Sequence of chain 1.D:
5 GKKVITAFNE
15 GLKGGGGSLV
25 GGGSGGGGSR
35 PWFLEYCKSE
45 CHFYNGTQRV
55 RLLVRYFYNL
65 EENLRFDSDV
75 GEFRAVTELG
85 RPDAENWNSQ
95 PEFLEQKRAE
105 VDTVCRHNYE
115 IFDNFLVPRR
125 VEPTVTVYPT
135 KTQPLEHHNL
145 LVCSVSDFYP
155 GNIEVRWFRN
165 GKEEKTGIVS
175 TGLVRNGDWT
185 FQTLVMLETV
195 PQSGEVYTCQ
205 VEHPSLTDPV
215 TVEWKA

Binding-site contacts:
Ligand atom C7 contacts residue ASN49 of chain 1.D at 3.7 Å.
Ligand atom C6 contacts residue ASN49 of chain 1.D at 4.2 Å.
Ligand atom C3 contacts residue ASN49 of chain 1.D at 3.2 Å.
Ligand atom O7 contacts residue ASN49 of chain 1.D at 4.2 Å.
Ligand atom C2 contacts residue GLN52 of chain 1.D at 3.9 Å.
Ligand atom C3 contacts residue GLN52 of chain 1.D at 3.2 Å.
Ligand atom C5 contacts residue ASN49 of chain 1.D at 2.9 Å.
Ligand atom C8 contacts residue ASN49 of chain 1.D at 4.0 Å.
Ligand atom C1 contacts residue GLN52 of chain 1.D at 4.0 Å.
Ligand atom C8 contacts residue THR51 of chain 1.D at 4.1 Å.
Ligand atom O3 contacts residue GLN52 of chain 1.D at 4.1 Å.
Ligand atom N2 contacts residue ASN49 of chain 1.D at 2.8 Å (h-bond).
Ligand atom C1 contacts residue ASN49 of chain 1.D at 1.4 Å.
Ligand atom O5 contacts residue ASN49 of chain 1.D at 2.4 Å (h-bond).
Ligand atom C4 contacts residue GLN52 of chain 1.D at 3.9 Å.
Ligand atom C2 contacts residue ASN49 of chain 1.D at 2.5 Å.
Ligand atom O4 contacts residue GLN52 of chain 1.D at 4.0 Å.
Ligand atom C4 contacts residue ASN49 of chain 1.D at 3.7 Å.
Ligand atom N2 contacts residue GLN52 of chain 1.D at 3.8 Å.
Ligand atom C5 contacts residue GLN52 of chain 1.D at 3.9 Å.

A protein and the small-molecule ligand that binds it are described below.
Small molecule (SMILES): CC(=O)N[C@@H]1[C@@H](O)[C@H](O)[C@@H](CO)O[C@H]1O